Binding-site contacts:
Ligand atom C8 contacts residue PRO406 of chain 1.E at 3.7 Å (hydrophobic).
Ligand atom N2 contacts residue SER378 of chain 1.E at 3.6 Å (h-bond).
Ligand atom O7 contacts residue GLY379 of chain 1.E at 4.1 Å.
Ligand atom C5 contacts residue ASN376 of chain 1.E at 3.7 Å.
Ligand atom O3 contacts residue SER378 of chain 1.E at 2.8 Å (h-bond).
Ligand atom C3 contacts residue NAG2 of chain 1.S at 3.6 Å.
Ligand atom O4 contacts residue NAG2 of chain 1.S at 4.2 Å.
Ligand atom O7 contacts residue NAG1 of chain 1.S at 2.4 Å (h-bond).
Ligand atom C3 contacts residue ASN376 of chain 1.E at 3.8 Å.
Ligand atom C6 contacts residue NAG1 of chain 1.S at 3.5 Å.
Ligand atom O7 contacts residue THR377 of chain 1.E at 4.1 Å.
Ligand atom C4 contacts residue NAG1 of chain 1.S at 3.3 Å.
Ligand atom N2 contacts residue NAG2 of chain 1.S at 3.8 Å.
Ligand atom C5 contacts residue NAG1 of chain 1.S at 3.7 Å.
Ligand atom C7 contacts residue NAG2 of chain 1.S at 3.5 Å.
Ligand atom C4 contacts residue SER378 of chain 1.E at 4.1 Å.
Ligand atom C7 contacts residue NAG1 of chain 1.S at 3.2 Å.
Ligand atom C8 contacts residue NAG1 of chain 1.S at 3.4 Å.
Ligand atom C3 contacts residue SER378 of chain 1.E at 3.5 Å.
Ligand atom O6 contacts residue NAG1 of chain 1.S at 2.5 Å (h-bond).
Ligand atom C2 contacts residue SER378 of chain 1.E at 3.3 Å.
Ligand atom C2 contacts residue ASN376 of chain 1.E at 2.4 Å.
Ligand atom O7 contacts residue ASN376 of chain 1.E at 3.0 Å (h-bond).
Ligand atom O7 contacts residue SER378 of chain 1.E at 2.9 Å (h-bond).
Ligand atom O6 contacts residue NAG2 of chain 1.S at 3.3 Å.
Ligand atom N2 contacts residue ASN376 of chain 1.E at 2.9 Å (h-bond).
Ligand atom O4 contacts residue NAG1 of chain 1.S at 3.9 Å.
Ligand atom O3 contacts residue NAG2 of chain 1.S at 3.1 Å (h-bond).
Ligand atom C4 contacts residue NAG2 of chain 1.S at 3.3 Å.
Ligand atom O7 contacts residue NAG2 of chain 1.S at 3.4 Å.
Ligand atom O5 contacts residue NAG1 of chain 1.S at 3.7 Å.
Ligand atom O5 contacts residue ASN376 of chain 1.E at 2.4 Å (h-bond).
Ligand atom C7 contacts residue SER378 of chain 1.E at 3.4 Å.
Ligand atom C2 contacts residue NAG2 of chain 1.S at 4.0 Å.
Ligand atom C1 contacts residue ASN376 of chain 1.E at 1.4 Å.
Ligand atom O3 contacts residue NAG2 of chain 1.S at 3.3 Å.
Ligand atom C8 contacts residue NAG2 of chain 1.S at 4.2 Å.
Ligand atom C7 contacts residue ASN376 of chain 1.E at 3.2 Å.
Ligand atom C6 contacts residue NAG2 of chain 1.S at 3.3 Å.
Ligand atom C3 contacts residue NAG1 of chain 1.S at 4.2 Å.

Sequence of chain 1.E:
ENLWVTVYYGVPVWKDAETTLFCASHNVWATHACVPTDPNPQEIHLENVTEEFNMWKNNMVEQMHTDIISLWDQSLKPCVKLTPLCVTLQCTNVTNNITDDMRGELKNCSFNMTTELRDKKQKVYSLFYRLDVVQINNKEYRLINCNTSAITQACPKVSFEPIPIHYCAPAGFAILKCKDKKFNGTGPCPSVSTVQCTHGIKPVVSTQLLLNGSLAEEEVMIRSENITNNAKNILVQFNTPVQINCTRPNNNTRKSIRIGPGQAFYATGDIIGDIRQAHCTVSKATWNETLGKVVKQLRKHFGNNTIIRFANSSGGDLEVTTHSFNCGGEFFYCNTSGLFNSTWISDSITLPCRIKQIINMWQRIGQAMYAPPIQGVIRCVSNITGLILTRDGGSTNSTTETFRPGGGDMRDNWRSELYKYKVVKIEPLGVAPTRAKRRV

This small molecule binds to this protein.
Small molecule (SMILES): CC(=O)N[C@H]1[C@H](O[C@H]2[C@H](O)[C@@H](NC(C)=O)CO[C@@H]2CO)O[C@H](CO)[C@@H](O[C@@H]2O[C@H](CO)[C@@H](O)[C@H](O)[C@@H]2O)[C@@H]1O